Binding-site contacts:
Ligand atom C1 contacts residue ASN27 of chain 2.A at 1.4 Å.
Ligand atom C8 contacts residue ASN43 of chain 2.A at 4.0 Å.
Ligand atom N2 contacts residue ASN27 of chain 2.A at 2.7 Å (h-bond).
Ligand atom C2 contacts residue ASN27 of chain 2.A at 2.2 Å.
Ligand atom O7 contacts residue ASN27 of chain 2.A at 3.6 Å (h-bond).
Ligand atom C4 contacts residue ASN27 of chain 2.A at 4.1 Å.
Ligand atom C5 contacts residue ASN27 of chain 2.A at 3.7 Å.
Ligand atom C3 contacts residue ASN27 of chain 2.A at 3.6 Å.
Ligand atom C3 contacts residue NAG1 of chain 2.D at 3.9 Å.
Ligand atom C8 contacts residue ASN27 of chain 2.A at 4.3 Å.
Ligand atom C7 contacts residue ASN27 of chain 2.A at 3.3 Å.
Ligand atom O3 contacts residue NAG1 of chain 2.D at 4.2 Å.
Ligand atom O4 contacts residue NAG1 of chain 2.D at 4.2 Å.
Ligand atom C8 contacts residue THR29 of chain 2.A at 3.3 Å.
Ligand atom O5 contacts residue ASN27 of chain 2.A at 2.4 Å (h-bond).

Sequence of chain 2.A:
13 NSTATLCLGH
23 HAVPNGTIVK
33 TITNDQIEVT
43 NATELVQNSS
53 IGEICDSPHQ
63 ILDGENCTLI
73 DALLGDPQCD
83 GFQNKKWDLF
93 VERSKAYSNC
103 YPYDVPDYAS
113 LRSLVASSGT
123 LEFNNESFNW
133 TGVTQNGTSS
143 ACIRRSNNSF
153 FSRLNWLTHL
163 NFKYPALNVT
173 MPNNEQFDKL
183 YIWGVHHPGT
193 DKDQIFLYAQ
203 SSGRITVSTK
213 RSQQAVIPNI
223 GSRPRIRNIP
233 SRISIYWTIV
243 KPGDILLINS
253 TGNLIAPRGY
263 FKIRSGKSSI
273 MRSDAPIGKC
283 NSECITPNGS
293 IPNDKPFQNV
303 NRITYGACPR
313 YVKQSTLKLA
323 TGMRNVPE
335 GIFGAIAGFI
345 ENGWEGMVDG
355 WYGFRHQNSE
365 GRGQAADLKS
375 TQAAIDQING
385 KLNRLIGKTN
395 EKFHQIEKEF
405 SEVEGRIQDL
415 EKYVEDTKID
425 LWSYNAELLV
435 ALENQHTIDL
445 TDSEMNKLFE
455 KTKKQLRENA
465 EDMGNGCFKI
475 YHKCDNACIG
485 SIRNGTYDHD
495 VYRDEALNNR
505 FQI

A protein and the small-molecule ligand that binds it are described below.
Small molecule (SMILES): CC(=O)N[C@@H]1[C@@H](O)[C@H](O)[C@@H](CO)O[C@H]1O